The protein below binds the small molecule below.
Small molecule (SMILES): O=C(O)[C@@](O)(COP(=O)(O)O)[C@H](O)[C@H](O)COP(=O)(O)O

Sequence of chain 2.E:
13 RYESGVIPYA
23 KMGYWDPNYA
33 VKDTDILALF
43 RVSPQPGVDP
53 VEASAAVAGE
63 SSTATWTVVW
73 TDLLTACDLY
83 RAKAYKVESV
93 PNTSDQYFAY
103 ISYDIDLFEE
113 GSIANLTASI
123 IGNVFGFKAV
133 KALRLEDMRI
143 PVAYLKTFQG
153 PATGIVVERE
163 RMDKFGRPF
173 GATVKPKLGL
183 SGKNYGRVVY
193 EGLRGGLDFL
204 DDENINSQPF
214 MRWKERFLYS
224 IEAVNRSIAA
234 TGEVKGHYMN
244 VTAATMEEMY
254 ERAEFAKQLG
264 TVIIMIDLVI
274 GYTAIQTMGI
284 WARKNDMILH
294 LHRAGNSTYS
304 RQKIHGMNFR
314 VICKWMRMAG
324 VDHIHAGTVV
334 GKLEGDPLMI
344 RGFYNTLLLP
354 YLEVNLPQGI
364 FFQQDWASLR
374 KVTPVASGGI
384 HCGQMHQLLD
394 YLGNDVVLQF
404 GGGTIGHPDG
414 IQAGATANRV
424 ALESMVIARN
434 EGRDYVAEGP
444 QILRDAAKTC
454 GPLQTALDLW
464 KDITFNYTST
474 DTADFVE

Sequence of chain 1.I:
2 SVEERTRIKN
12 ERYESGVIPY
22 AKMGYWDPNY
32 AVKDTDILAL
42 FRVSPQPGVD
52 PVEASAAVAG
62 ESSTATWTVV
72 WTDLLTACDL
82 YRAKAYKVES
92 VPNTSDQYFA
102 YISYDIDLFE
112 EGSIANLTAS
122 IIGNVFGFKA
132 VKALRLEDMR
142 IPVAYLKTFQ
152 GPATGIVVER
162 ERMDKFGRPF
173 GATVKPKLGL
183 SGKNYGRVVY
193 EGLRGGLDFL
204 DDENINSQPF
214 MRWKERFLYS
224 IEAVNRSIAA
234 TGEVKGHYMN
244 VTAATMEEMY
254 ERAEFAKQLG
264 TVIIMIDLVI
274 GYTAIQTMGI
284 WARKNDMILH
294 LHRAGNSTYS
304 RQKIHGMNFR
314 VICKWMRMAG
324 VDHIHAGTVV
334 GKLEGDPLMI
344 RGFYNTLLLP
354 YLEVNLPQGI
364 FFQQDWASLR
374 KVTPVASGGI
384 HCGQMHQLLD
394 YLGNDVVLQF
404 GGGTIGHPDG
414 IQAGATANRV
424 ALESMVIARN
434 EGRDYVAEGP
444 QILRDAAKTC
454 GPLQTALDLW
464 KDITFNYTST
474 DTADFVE

Binding-site contacts:
Ligand atom O7 contacts residue GLU206 of chain 1.I at 3.2 Å (salt-bridge).
Ligand atom O4P contacts residue LEU336 of chain 1.I at 3.4 Å.
Ligand atom O2 contacts residue THR175 of chain 1.I at 2.8 Å (h-bond).
Ligand atom O4P contacts residue ARG296 of chain 1.I at 3.0 Å (salt-bridge).
Ligand atom O7 contacts residue MG1 of chain 1.HD at 2.2 Å.
Ligand atom O2 contacts residue LYS177 of chain 1.I at 3.1 Å (salt-bridge).
Ligand atom O3 contacts residue GLU206 of chain 1.I at 3.0 Å (salt-bridge).
Ligand atom O3 contacts residue MG1 of chain 1.HD at 2.2 Å.
Ligand atom P1 contacts residue THR67 of chain 2.E at 3.4 Å.
Ligand atom O6 contacts residue GLU62 of chain 2.E at 3.4 Å (salt-bridge).
Ligand atom O7 contacts residue ASP205 of chain 1.I at 3.1 Å (salt-bridge).
Ligand atom O2 contacts residue KCX203 of chain 1.I at 3.2 Å (h-bond).
Ligand atom O3P contacts residue LYS177 of chain 1.I at 3.4 Å.
Ligand atom C contacts residue MG1 of chain 1.HD at 3.0 Å.
Ligand atom O1P contacts residue TRP68 of chain 2.E at 3.4 Å.
Ligand atom O4 contacts residue SER380 of chain 1.I at 2.9 Å (h-bond).
Ligand atom O4 contacts residue GLY381 of chain 1.I at 3.1 Å (h-bond).
Ligand atom O1P contacts residue GLY381 of chain 1.I at 3.3 Å.
Ligand atom C2 contacts residue MG1 of chain 1.HD at 3.0 Å.
Ligand atom O6 contacts residue LYS335 of chain 1.I at 2.8 Å (salt-bridge).
Ligand atom O1 contacts residue LYS177 of chain 1.I at 3.2 Å (salt-bridge).
Ligand atom O2 contacts residue ASP205 of chain 1.I at 3.5 Å (salt-bridge).
Ligand atom O3 contacts residue HIS295 of chain 1.I at 3.0 Å (h-bond).
Ligand atom C3 contacts residue MG1 of chain 1.HD at 3.1 Å.
Ligand atom O1P contacts residue LYS335 of chain 1.I at 2.8 Å (salt-bridge).
Ligand atom O7 contacts residue ASN125 of chain 2.E at 3.0 Å (h-bond).
Ligand atom C3 contacts residue KCX203 of chain 1.I at 3.1 Å.
Ligand atom C contacts residue ASN125 of chain 2.E at 3.5 Å.
Ligand atom O3P contacts residue GLY405 of chain 1.I at 2.7 Å (h-bond).
Ligand atom O1P contacts residue THR67 of chain 2.E at 3.3 Å (h-bond).
Ligand atom O6P contacts residue HIS328 of chain 1.I at 2.6 Å (h-bond).
Ligand atom O7 contacts residue LYS177 of chain 1.I at 3.3 Å (salt-bridge).
Ligand atom O2P contacts residue GLY404 of chain 1.I at 2.9 Å (h-bond).
Ligand atom O1P contacts residue GLY382 of chain 1.I at 2.9 Å (h-bond).
Ligand atom O3 contacts residue KCX203 of chain 1.I at 2.6 Å (h-bond).
Ligand atom O7 contacts residue LYS179 of chain 1.I at 2.7 Å (salt-bridge).
Ligand atom O5P contacts residue ARG296 of chain 1.I at 2.9 Å (salt-bridge).
Ligand atom O6P contacts residue SER380 of chain 1.I at 3.4 Å (h-bond).
Ligand atom O3P contacts residue THR67 of chain 2.E at 2.6 Å (h-bond).
Ligand atom O2 contacts residue MG1 of chain 1.HD at 2.4 Å.